The small molecule below binds the protein below.
Small molecule (SMILES): CC(C)C[C@H](NC(=O)CN)C(=O)N[C@H](C(=O)N[C@H](C(=O)NCC(=O)N[C@@H](CO)C(=O)N[C@@H](CC(C)C)C(=O)N[C@@H](CCCN=C(N)N)C(=O)NCC=O)C(C)C)[C@@H](C)O

Sequence of chain 13.E:
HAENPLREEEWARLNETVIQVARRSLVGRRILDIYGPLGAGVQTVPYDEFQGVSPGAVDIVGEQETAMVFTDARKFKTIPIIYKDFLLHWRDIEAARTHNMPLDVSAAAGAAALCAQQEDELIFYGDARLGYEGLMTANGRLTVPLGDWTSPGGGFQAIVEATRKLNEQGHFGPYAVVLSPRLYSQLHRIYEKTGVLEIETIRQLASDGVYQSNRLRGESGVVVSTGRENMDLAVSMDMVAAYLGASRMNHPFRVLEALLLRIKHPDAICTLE

Binding-site contacts:
Ligand atom CD contacts residue ARG50 of chain 13.E at 3.3 Å.
Ligand atom OG1 contacts residue ASP258 of chain 13.E at 3.3 Å.
Ligand atom CB contacts residue ARG49 of chain 13.E at 3.7 Å.
Ligand atom CB contacts residue ARG49 of chain 13.E at 3.5 Å.
Ligand atom N contacts residue ASP258 of chain 13.E at 2.8 Å (salt-bridge).
Ligand atom CD contacts residue LEU52 of chain 13.E at 3.3 Å (hydrophobic).
Ligand atom N contacts residue ARG49 of chain 13.E at 3.5 Å (salt-bridge).
Ligand atom O contacts residue ARG49 of chain 13.E at 3.1 Å (salt-bridge).
Ligand atom CG contacts residue PRO57 of chain 13.E at 3.7 Å (hydrophobic).
Ligand atom CD2 contacts residue ARG43 of chain 13.E at 3.6 Å.
Ligand atom C contacts residue ASP258 of chain 13.E at 3.7 Å.
Ligand atom CB contacts residue ASP258 of chain 13.E at 3.5 Å.
Ligand atom N contacts residue ASP258 of chain 13.E at 3.2 Å (salt-bridge).
Ligand atom CB contacts residue ASP258 of chain 13.E at 3.7 Å.
Ligand atom NH2 contacts residue THR246 of chain 13.E at 3.0 Å (h-bond).
Ligand atom O contacts residue ARG50 of chain 13.E at 3.4 Å.
Ligand atom N contacts residue ASP258 of chain 13.E at 3.2 Å (salt-bridge).
Ligand atom CA contacts residue ASP258 of chain 13.E at 3.7 Å.
Ligand atom NH2 contacts residue ASP228 of chain 13.E at 2.7 Å (salt-bridge).
Ligand atom NE contacts residue ARG50 of chain 13.E at 3.1 Å (salt-bridge).
Ligand atom N contacts residue ARG49 of chain 13.E at 3.6 Å (salt-bridge).
Ligand atom CG2 contacts residue MET259 of chain 13.E at 3.7 Å (hydrophobic).
Ligand atom C contacts residue ARG43 of chain 13.E at 3.7 Å.
Ligand atom O contacts residue ARG43 of chain 13.E at 2.8 Å (salt-bridge).
Ligand atom NE contacts residue ILE51 of chain 13.E at 3.7 Å.
Ligand atom CA contacts residue ASP258 of chain 13.E at 3.6 Å.
Ligand atom CB contacts residue MET259 of chain 13.E at 3.6 Å (hydrophobic).
Ligand atom CG2 contacts residue ASP258 of chain 13.E at 3.5 Å.
Ligand atom CD2 contacts residue ARG50 of chain 13.E at 3.6 Å.
Ligand atom N contacts residue PRO57 of chain 13.E at 3.5 Å.
Ligand atom NH1 contacts residue THR246 of chain 13.E at 3.2 Å (h-bond).
Ligand atom O contacts residue ARG43 of chain 13.E at 2.8 Å (salt-bridge).
Ligand atom CA contacts residue ASP258 of chain 13.E at 3.7 Å.
Ligand atom C contacts residue ARG49 of chain 13.E at 3.6 Å.
Ligand atom CZ contacts residue THR246 of chain 13.E at 3.3 Å.
Ligand atom NH1 contacts residue ASP53 of chain 13.E at 3.0 Å (salt-bridge).
Ligand atom CD2 contacts residue ASP258 of chain 13.E at 3.4 Å.
Ligand atom O contacts residue ILE39 of chain 13.E at 3.7 Å.
Ligand atom N contacts residue ARG49 of chain 13.E at 3.7 Å.
Ligand atom OG1 contacts residue MET259 of chain 13.E at 2.6 Å (h-bond).